Sequence of chain 1.C:
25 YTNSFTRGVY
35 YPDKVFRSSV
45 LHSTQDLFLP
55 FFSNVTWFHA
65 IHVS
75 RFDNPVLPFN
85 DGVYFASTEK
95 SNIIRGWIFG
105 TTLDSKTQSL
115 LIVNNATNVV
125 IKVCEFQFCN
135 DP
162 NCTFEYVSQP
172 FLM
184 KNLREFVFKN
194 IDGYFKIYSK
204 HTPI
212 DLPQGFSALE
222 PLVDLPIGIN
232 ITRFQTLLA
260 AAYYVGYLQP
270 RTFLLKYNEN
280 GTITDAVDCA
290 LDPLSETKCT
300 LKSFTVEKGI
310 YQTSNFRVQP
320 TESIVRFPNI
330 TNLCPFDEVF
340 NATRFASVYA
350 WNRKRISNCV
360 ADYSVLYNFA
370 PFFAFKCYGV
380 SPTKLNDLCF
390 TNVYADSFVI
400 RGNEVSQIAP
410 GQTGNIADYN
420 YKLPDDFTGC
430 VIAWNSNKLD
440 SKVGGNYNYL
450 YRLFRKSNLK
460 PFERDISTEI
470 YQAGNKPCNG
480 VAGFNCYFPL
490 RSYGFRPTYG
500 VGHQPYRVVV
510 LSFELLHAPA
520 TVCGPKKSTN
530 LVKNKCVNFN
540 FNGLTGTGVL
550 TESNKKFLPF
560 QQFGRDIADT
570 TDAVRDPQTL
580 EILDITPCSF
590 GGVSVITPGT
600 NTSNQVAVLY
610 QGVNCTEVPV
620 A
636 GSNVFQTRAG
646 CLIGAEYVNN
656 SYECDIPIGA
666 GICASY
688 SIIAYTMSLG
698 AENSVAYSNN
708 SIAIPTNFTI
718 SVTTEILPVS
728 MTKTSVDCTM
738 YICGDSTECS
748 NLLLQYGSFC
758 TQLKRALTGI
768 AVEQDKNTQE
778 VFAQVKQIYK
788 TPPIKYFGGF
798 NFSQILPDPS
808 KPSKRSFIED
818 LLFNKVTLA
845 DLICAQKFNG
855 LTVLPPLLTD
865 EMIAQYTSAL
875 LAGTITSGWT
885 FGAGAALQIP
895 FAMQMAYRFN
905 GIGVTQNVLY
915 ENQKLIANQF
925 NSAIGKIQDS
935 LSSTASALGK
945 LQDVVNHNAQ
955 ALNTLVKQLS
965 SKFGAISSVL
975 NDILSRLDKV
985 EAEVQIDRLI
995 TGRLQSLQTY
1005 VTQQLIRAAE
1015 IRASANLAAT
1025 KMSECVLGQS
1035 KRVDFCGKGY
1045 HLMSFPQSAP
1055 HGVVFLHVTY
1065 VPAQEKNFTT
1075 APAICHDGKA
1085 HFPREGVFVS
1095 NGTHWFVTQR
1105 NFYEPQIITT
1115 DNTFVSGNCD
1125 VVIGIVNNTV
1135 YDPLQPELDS

A small-molecule ligand and the protein it binds are described below.
Small molecule (SMILES): CC(=O)N[C@@H]1[C@@H](O)[C@H](O)[C@@H](CO)O[C@H]1O

Binding-site contacts:
Ligand atom C5 contacts residue ASN328 of chain 1.C at 3.7 Å.
Ligand atom O5 contacts residue ASN328 of chain 1.C at 2.5 Å (h-bond).
Ligand atom O3 contacts residue GLN577 of chain 1.C at 4.4 Å.
Ligand atom C1 contacts residue ASN328 of chain 1.C at 1.4 Å.
Ligand atom C4 contacts residue ASN328 of chain 1.C at 4.3 Å.
Ligand atom O6 contacts residue PRO576 of chain 1.C at 3.2 Å (h-bond).
Ligand atom C2 contacts residue GLN577 of chain 1.C at 4.4 Å.
Ligand atom O6 contacts residue ASN328 of chain 1.C at 4.4 Å.
Ligand atom C6 contacts residue GLN577 of chain 1.C at 3.7 Å.
Ligand atom C5 contacts residue GLN577 of chain 1.C at 3.9 Å.
Ligand atom C7 contacts residue ASN328 of chain 1.C at 3.5 Å.
Ligand atom O7 contacts residue ASN328 of chain 1.C at 3.8 Å.
Ligand atom C2 contacts residue ASN328 of chain 1.C at 2.5 Å.
Ligand atom C4 contacts residue GLN577 of chain 1.C at 3.4 Å.
Ligand atom O4 contacts residue GLN577 of chain 1.C at 4.1 Å.
Ligand atom N2 contacts residue ASN328 of chain 1.C at 2.8 Å (h-bond).
Ligand atom O6 contacts residue THR578 of chain 1.C at 4.4 Å.
Ligand atom O6 contacts residue GLN577 of chain 1.C at 3.0 Å (h-bond).
Ligand atom O5 contacts residue GLN577 of chain 1.C at 4.0 Å.
Ligand atom C3 contacts residue GLN577 of chain 1.C at 4.3 Å.
Ligand atom C3 contacts residue ASN328 of chain 1.C at 3.8 Å.
Ligand atom O7 contacts residue GLN577 of chain 1.C at 3.6 Å (h-bond).